Sequence of chain 1.D:
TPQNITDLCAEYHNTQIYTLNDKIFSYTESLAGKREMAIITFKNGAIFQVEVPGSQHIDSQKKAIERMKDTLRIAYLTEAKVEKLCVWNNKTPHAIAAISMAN

Binding-site contacts:
Ligand atom C4 contacts residue TRP88 of chain 1.C at 3.6 Å (hydrophobic).
Ligand atom C3 contacts residue ASN90 of chain 1.C at 3.7 Å.
Ligand atom O3 contacts residue TRP88 of chain 1.C at 3.8 Å.
Ligand atom O4 contacts residue GLN56 of chain 1.C at 3.4 Å (h-bond).
Ligand atom C6 contacts residue TRP88 of chain 1.C at 3.6 Å (hydrophobic).
Ligand atom C3 contacts residue LYS91 of chain 1.C at 3.7 Å.
Ligand atom CAW contacts residue GLY33 of chain 1.D at 3.7 Å.
Ligand atom O5 contacts residue GLN56 of chain 1.C at 3.7 Å.
Ligand atom NAN contacts residue TYR12 of chain 1.C at 3.7 Å.
Ligand atom OBC contacts residue TYR12 of chain 1.C at 3.8 Å.
Ligand atom C6 contacts residue HIS57 of chain 1.C at 3.6 Å.
Ligand atom C5 contacts residue TRP88 of chain 1.C at 3.6 Å (hydrophobic).
Ligand atom O3 contacts residue LYS91 of chain 1.C at 2.8 Å (salt-bridge).
Ligand atom O2 contacts residue ASN90 of chain 1.C at 2.9 Å (h-bond).
Ligand atom CAU contacts residue GLY33 of chain 1.D at 3.8 Å.
Ligand atom O4 contacts residue LYS91 of chain 1.C at 3.0 Å (salt-bridge).
Ligand atom CAK contacts residue TYR12 of chain 1.C at 3.5 Å (hydrophobic).
Ligand atom OAX contacts residue ILE58 of chain 1.C at 3.7 Å.
Ligand atom NAJ contacts residue HIS13 of chain 1.C at 3.5 Å (h-bond).
Ligand atom O6 contacts residue TRP88 of chain 1.C at 3.5 Å.
Ligand atom OAM contacts residue LYS34 of chain 1.D at 3.7 Å.
Ligand atom O3 contacts residue ASN90 of chain 1.C at 2.7 Å (h-bond).
Ligand atom C4 contacts residue GLU51 of chain 1.C at 3.4 Å.
Ligand atom C3 contacts residue TRP88 of chain 1.C at 3.7 Å (hydrophobic).
Ligand atom OAZ contacts residue LYS34 of chain 1.D at 3.8 Å.
Ligand atom O4 contacts residue GLU51 of chain 1.C at 2.6 Å (salt-bridge).
Ligand atom OBD contacts residue GLU11 of chain 1.C at 3.5 Å (salt-bridge).
Ligand atom O6 contacts residue GLN61 of chain 1.C at 3.0 Å (h-bond).
Ligand atom NAN contacts residue GLU11 of chain 1.C at 3.2 Å (salt-bridge).
Ligand atom OAY contacts residue TYR12 of chain 1.C at 3.7 Å.
Ligand atom CAT contacts residue TYR12 of chain 1.C at 3.8 Å (hydrophobic).
Ligand atom CAK contacts residue ARG35 of chain 1.D at 3.9 Å.
Ligand atom OBD contacts residue PEG1 of chain 1.K at 3.4 Å (h-bond).
Ligand atom OBB contacts residue HIS13 of chain 1.C at 2.8 Å (h-bond).
Ligand atom OBB contacts residue TYR12 of chain 1.C at 3.4 Å.
Ligand atom O6 contacts residue HIS57 of chain 1.C at 3.8 Å.
Ligand atom C4 contacts residue LYS91 of chain 1.C at 3.9 Å.
Ligand atom CAP contacts residue GLU11 of chain 1.C at 3.2 Å.
Ligand atom CAU contacts residue TYR12 of chain 1.C at 3.8 Å (hydrophobic).
Ligand atom CAO contacts residue GLU11 of chain 1.C at 3.8 Å.

Sequence of chain 1.C:
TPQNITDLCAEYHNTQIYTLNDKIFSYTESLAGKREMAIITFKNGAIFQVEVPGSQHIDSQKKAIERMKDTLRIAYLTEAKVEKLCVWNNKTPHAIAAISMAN

The small molecule below binds the protein below.
Small molecule (SMILES): CC(=O)N[C@H]1[C@H]([C@H](O)[C@H](O)CO)O[C@](C(=O)O)(n2cc(CCC(=O)NCC[C@@H]3O[C@H](CO)[C@H](O)[C@H](O)[C@H]3O)nn2)C[C@@H]1O